This protein binds this small molecule.
Small molecule (SMILES): OC[C@H]1O[C@@H](O)[C@H](O)[C@@H](O)[C@@H]1O

Binding-site contacts:
Ligand atom C1 contacts residue TYR87 of chain 1.B at 3.0 Å (hydrophobic).
Ligand atom O2 contacts residue PHE51 of chain 1.B at 3.7 Å.
Ligand atom O6 contacts residue MET108 of chain 1.B at 3.9 Å.
Ligand atom O5 contacts residue ASP214 of chain 1.B at 3.7 Å.
Ligand atom C5 contacts residue ASP214 of chain 1.B at 4.1 Å.
Ligand atom O6 contacts residue LYS89 of chain 1.B at 2.7 Å (salt-bridge).
Ligand atom C4 contacts residue GLY101 of chain 1.B at 4.4 Å.
Ligand atom O1 contacts residue TYR87 of chain 1.B at 3.3 Å (h-bond).
Ligand atom O1 contacts residue ASP214 of chain 1.B at 3.0 Å (salt-bridge).
Ligand atom C6 contacts residue LYS89 of chain 1.B at 2.8 Å.
Ligand atom C6 contacts residue ASP214 of chain 1.B at 3.2 Å.
Ligand atom C2 contacts residue TYR87 of chain 1.B at 4.5 Å (hydrophobic).
Ligand atom C1 contacts residue ASP214 of chain 1.B at 4.1 Å.
Ligand atom O6 contacts residue TYR105 of chain 1.B at 3.7 Å.
Ligand atom O5 contacts residue LYS89 of chain 1.B at 4.4 Å.
Ligand atom O1 contacts residue VAL215 of chain 1.B at 3.8 Å.
Ligand atom C2 contacts residue ASP214 of chain 1.B at 4.4 Å.
Ligand atom O5 contacts residue TYR87 of chain 1.B at 2.8 Å (h-bond).
Ligand atom O6 contacts residue ASP214 of chain 1.B at 4.2 Å.
Ligand atom C6 contacts residue GLY101 of chain 1.B at 3.3 Å.
Ligand atom C5 contacts residue TYR87 of chain 1.B at 4.0 Å (hydrophobic).
Ligand atom O1 contacts residue TRP216 of chain 1.B at 4.2 Å.
Ligand atom C5 contacts residue LYS89 of chain 1.B at 4.2 Å.
Ligand atom O6 contacts residue GLY101 of chain 1.B at 3.3 Å (h-bond).

Sequence of chain 1.B:
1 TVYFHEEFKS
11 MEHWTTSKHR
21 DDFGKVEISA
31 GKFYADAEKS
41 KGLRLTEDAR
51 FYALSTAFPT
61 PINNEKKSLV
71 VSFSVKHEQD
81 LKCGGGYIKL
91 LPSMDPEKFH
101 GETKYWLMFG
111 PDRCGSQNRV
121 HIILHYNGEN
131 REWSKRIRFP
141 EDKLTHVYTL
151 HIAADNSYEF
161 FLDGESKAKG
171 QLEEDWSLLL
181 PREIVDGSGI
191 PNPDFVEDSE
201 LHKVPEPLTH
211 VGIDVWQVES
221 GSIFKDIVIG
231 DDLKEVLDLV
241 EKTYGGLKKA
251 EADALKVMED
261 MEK